Sequence of chain 1.B:
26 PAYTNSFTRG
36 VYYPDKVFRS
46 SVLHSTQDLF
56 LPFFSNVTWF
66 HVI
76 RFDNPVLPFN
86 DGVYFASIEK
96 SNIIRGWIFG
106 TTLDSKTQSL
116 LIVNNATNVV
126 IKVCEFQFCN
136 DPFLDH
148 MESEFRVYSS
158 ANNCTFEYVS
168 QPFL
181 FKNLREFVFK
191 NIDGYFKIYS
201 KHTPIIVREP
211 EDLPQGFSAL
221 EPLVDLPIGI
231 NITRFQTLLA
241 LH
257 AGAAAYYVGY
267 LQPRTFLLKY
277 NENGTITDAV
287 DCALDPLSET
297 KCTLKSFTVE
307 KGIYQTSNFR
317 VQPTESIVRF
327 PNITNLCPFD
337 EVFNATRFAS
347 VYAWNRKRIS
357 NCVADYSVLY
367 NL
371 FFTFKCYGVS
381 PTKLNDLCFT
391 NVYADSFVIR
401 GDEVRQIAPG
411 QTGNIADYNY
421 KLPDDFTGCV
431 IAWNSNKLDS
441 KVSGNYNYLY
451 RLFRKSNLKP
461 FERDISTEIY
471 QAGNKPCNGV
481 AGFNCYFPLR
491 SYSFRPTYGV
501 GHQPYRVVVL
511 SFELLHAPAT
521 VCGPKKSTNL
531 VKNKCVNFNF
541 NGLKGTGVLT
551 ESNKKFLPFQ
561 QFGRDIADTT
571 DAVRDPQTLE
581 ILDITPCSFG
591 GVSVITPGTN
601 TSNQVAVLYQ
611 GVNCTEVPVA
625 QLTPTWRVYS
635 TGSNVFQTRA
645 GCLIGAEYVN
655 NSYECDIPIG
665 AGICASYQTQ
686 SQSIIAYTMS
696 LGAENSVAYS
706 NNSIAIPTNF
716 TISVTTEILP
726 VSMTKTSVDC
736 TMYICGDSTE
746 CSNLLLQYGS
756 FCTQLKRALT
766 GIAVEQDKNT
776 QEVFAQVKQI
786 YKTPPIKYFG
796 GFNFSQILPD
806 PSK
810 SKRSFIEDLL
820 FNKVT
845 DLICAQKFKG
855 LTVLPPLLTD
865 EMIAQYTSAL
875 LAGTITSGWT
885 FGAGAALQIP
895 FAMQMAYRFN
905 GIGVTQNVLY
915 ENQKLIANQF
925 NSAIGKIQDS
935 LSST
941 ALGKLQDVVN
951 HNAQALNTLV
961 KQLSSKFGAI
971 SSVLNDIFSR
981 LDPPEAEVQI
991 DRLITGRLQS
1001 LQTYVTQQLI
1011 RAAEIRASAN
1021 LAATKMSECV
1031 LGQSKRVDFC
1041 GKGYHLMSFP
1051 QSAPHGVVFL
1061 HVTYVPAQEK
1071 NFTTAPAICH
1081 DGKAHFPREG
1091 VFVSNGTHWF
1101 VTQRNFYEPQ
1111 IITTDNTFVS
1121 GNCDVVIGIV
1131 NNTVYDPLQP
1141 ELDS

The protein below binds the small molecule below.
Small molecule (SMILES): CC(=O)N[C@@H]1[C@@H](O)[C@H](O)[C@@H](CO)O[C@H]1O

Binding-site contacts:
Ligand atom C5 contacts residue ASN279 of chain 1.B at 3.7 Å.
Ligand atom O5 contacts residue LYS555 of chain 1.C at 4.4 Å.
Ligand atom C3 contacts residue ASN279 of chain 1.B at 3.8 Å.
Ligand atom O5 contacts residue ASN279 of chain 1.B at 2.5 Å (h-bond).
Ligand atom O7 contacts residue ASN279 of chain 1.B at 3.8 Å.
Ligand atom N2 contacts residue ASN279 of chain 1.B at 2.8 Å (h-bond).
Ligand atom C7 contacts residue ASN279 of chain 1.B at 3.5 Å.
Ligand atom C1 contacts residue ASN279 of chain 1.B at 1.4 Å.
Ligand atom C4 contacts residue ASN279 of chain 1.B at 4.3 Å.
Ligand atom C2 contacts residue ASN279 of chain 1.B at 2.4 Å.
Ligand atom C8 contacts residue ASN277 of chain 1.B at 3.5 Å.

Sequence of chain 1.C:
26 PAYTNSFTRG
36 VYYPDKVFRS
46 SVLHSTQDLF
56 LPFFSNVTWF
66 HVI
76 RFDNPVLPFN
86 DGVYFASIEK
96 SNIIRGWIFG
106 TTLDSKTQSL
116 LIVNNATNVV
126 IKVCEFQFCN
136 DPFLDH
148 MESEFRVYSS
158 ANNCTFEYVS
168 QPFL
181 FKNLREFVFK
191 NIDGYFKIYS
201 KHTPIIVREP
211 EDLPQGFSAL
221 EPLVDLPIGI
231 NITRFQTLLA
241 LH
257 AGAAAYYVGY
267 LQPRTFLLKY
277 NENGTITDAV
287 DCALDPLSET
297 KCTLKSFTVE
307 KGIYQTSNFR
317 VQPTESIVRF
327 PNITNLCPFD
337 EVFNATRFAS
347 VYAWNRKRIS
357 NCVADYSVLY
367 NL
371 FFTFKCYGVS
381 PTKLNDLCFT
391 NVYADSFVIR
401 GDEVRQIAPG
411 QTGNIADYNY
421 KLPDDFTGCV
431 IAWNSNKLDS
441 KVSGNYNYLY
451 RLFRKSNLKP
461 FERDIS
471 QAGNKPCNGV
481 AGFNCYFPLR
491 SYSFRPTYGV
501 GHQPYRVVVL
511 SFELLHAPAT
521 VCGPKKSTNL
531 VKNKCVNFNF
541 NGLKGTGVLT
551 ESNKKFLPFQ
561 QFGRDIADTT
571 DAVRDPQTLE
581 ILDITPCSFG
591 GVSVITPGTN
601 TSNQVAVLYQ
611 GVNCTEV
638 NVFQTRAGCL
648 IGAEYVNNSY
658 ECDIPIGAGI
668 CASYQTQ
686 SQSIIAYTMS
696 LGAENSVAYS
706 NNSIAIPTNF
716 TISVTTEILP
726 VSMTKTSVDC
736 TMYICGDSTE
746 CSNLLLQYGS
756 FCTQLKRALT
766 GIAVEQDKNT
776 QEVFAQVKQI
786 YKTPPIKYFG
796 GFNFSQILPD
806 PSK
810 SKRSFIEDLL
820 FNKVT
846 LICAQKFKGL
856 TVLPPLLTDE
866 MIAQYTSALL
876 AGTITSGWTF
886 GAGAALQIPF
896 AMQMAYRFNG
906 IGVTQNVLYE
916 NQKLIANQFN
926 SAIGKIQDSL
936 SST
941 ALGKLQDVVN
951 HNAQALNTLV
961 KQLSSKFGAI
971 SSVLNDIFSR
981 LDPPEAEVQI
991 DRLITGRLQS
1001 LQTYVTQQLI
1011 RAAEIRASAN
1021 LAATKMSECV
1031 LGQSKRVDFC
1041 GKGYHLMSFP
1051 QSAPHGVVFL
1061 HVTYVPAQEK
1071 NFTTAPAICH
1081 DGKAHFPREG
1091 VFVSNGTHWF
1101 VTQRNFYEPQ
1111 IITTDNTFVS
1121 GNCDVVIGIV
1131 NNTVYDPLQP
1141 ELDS